This protein binds this small molecule.
Small molecule (SMILES): CC(=O)N[C@@H]1[C@@H](O)[C@H](O)[C@@H](CO)O[C@H]1O

Sequence of chain 1.C:
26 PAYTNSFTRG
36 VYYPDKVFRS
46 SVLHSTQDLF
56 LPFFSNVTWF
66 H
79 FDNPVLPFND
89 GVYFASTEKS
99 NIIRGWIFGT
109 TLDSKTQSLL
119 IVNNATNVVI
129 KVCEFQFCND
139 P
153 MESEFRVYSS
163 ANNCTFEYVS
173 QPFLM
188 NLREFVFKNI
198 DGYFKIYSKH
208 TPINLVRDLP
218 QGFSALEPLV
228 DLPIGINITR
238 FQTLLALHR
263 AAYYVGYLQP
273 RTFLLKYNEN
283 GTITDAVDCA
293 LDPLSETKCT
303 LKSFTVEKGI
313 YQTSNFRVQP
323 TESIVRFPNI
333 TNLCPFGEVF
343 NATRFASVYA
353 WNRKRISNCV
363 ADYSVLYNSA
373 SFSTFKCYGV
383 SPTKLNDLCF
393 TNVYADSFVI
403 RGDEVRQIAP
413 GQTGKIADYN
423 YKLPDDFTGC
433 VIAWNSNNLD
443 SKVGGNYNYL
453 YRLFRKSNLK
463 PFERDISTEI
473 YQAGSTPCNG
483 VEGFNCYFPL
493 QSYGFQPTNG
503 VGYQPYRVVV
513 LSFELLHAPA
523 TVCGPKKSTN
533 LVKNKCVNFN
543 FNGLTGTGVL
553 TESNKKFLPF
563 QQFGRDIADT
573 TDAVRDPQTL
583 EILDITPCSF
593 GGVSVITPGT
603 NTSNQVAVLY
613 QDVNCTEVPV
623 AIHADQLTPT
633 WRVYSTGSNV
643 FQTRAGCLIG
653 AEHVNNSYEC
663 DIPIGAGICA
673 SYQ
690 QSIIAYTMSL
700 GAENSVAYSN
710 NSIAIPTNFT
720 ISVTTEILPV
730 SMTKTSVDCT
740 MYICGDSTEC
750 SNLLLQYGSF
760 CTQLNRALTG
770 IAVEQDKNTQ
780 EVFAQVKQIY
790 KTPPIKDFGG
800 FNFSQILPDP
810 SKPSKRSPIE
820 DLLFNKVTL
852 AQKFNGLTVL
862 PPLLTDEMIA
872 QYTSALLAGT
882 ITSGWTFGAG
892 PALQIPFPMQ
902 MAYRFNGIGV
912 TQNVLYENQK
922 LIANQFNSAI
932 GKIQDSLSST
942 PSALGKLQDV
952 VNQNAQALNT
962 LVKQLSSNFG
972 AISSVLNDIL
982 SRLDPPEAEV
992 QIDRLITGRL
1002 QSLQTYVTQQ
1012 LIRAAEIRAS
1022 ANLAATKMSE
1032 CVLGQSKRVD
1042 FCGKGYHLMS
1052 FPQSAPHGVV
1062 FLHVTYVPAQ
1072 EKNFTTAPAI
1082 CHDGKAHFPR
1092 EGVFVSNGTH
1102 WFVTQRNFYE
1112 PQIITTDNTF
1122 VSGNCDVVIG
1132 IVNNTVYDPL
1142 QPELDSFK

Binding-site contacts:
Ligand atom C4 contacts residue ASN234 of chain 1.C at 4.2 Å.
Ligand atom O7 contacts residue THR108 of chain 1.C at 4.4 Å.
Ligand atom N2 contacts residue ASN234 of chain 1.C at 2.9 Å (h-bond).
Ligand atom O7 contacts residue ASN234 of chain 1.C at 3.0 Å (h-bond).
Ligand atom C7 contacts residue THR236 of chain 1.C at 3.7 Å.
Ligand atom O7 contacts residue ILE235 of chain 1.C at 4.0 Å.
Ligand atom C5 contacts residue ASN234 of chain 1.C at 3.7 Å.
Ligand atom C3 contacts residue ASN234 of chain 1.C at 3.8 Å.
Ligand atom C7 contacts residue ASN234 of chain 1.C at 3.1 Å.
Ligand atom O5 contacts residue ASN234 of chain 1.C at 2.4 Å (h-bond).
Ligand atom C1 contacts residue ASN234 of chain 1.C at 1.4 Å.
Ligand atom C2 contacts residue ASN234 of chain 1.C at 2.5 Å.
Ligand atom N2 contacts residue THR236 of chain 1.C at 4.3 Å.
Ligand atom C8 contacts residue ASN234 of chain 1.C at 3.7 Å.
Ligand atom O7 contacts residue THR236 of chain 1.C at 2.7 Å (h-bond).